Binding-site contacts:
Ligand atom CA contacts residue TYR89 of chain 1.D at 3.4 Å (hydrophobic).
Ligand atom O3 contacts residue MG1 of chain 1.FA at 2.2 Å.
Ligand atom CA contacts residue ARG232 of chain 1.D at 3.6 Å.
Ligand atom CA contacts residue THR351 of chain 1.D at 4.2 Å.
Ligand atom OXT contacts residue LEU352 of chain 1.D at 4.0 Å.
Ligand atom O3 contacts residue TYR89 of chain 1.D at 3.8 Å.
Ligand atom CB contacts residue ARG232 of chain 1.D at 3.5 Å.
Ligand atom CB contacts residue TRP287 of chain 1.D at 4.2 Å (hydrophobic).
Ligand atom C contacts residue THR351 of chain 1.D at 4.4 Å.
Ligand atom O contacts residue GLY92 of chain 1.D at 3.1 Å (h-bond).
Ligand atom O3 contacts residue GLU186 of chain 1.D at 4.5 Å.
Ligand atom C contacts residue TRP93 of chain 1.D at 3.8 Å (hydrophobic).
Ligand atom C contacts residue MG1 of chain 1.FA at 2.7 Å.
Ligand atom O3 contacts residue ARG232 of chain 1.D at 2.7 Å (salt-bridge).
Ligand atom CA contacts residue HIS184 of chain 1.D at 4.4 Å.
Ligand atom O contacts residue SER91 of chain 1.D at 3.3 Å (h-bond).
Ligand atom CB contacts residue TYR89 of chain 1.D at 4.3 Å (hydrophobic).
Ligand atom CB contacts residue THR351 of chain 1.D at 3.6 Å.
Ligand atom C contacts residue GLY92 of chain 1.D at 3.9 Å.
Ligand atom O3 contacts residue HIS184 of chain 1.D at 3.5 Å.
Ligand atom OXT contacts residue THR351 of chain 1.D at 3.3 Å.
Ligand atom C contacts residue SER91 of chain 1.D at 3.4 Å.
Ligand atom O contacts residue MG1 of chain 1.FA at 2.0 Å.
Ligand atom OXT contacts residue GLY92 of chain 1.D at 4.3 Å.
Ligand atom O contacts residue ASP108 of chain 1.D at 4.1 Å.
Ligand atom O3 contacts residue ASP157 of chain 1.D at 3.1 Å (salt-bridge).
Ligand atom CA contacts residue ASP157 of chain 1.D at 3.6 Å.
Ligand atom CB contacts residue MG1 of chain 1.FA at 3.9 Å.
Ligand atom O3 contacts residue TRP287 of chain 1.D at 4.0 Å.
Ligand atom C contacts residue ASP157 of chain 1.D at 3.6 Å.
Ligand atom OXT contacts residue SER91 of chain 1.D at 2.8 Å (h-bond).
Ligand atom C contacts residue TYR89 of chain 1.D at 3.9 Å (hydrophobic).
Ligand atom O contacts residue ASP157 of chain 1.D at 3.1 Å (salt-bridge).
Ligand atom OXT contacts residue MG1 of chain 1.FA at 3.9 Å.
Ligand atom OXT contacts residue TRP93 of chain 1.D at 3.6 Å.
Ligand atom O contacts residue TRP93 of chain 1.D at 2.8 Å (h-bond).
Ligand atom CA contacts residue MG1 of chain 1.FA at 2.7 Å.
Ligand atom OXT contacts residue TYR89 of chain 1.D at 4.1 Å.
Ligand atom CA contacts residue TRP287 of chain 1.D at 4.3 Å (hydrophobic).

The small molecule below binds the protein below.
Small molecule (SMILES): CC(=O)C(=O)O

Sequence of chain 1.D:
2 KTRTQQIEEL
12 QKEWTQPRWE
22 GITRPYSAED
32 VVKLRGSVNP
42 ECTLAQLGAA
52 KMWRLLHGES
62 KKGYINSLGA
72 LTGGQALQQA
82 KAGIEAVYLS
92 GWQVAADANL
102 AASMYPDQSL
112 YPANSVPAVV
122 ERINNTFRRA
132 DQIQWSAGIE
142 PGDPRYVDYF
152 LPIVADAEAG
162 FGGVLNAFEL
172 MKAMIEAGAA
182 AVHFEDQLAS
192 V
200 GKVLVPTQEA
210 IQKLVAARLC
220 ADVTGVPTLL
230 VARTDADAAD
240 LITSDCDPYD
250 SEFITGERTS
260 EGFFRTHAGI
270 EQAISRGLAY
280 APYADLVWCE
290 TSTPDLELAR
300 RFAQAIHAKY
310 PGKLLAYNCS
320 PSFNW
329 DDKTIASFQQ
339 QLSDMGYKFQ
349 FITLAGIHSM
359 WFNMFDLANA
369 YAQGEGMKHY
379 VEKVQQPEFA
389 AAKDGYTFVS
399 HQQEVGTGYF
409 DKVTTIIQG